This small molecule binds to this protein.
Small molecule (SMILES): CC(=O)N[C@H]1[C@H](O[C@H]2[C@H](O)[C@@H](NC(C)=O)CO[C@@H]2CO)O[C@H](CO)[C@@H](O)[C@@H]1O

Binding-site contacts:
Ligand atom C7 contacts residue ASN1132 of chain 1.B at 3.5 Å.
Ligand atom C1 contacts residue ASN1132 of chain 1.B at 1.4 Å.
Ligand atom N2 contacts residue ASN1132 of chain 1.B at 2.9 Å (h-bond).
Ligand atom C4 contacts residue ASN1132 of chain 1.B at 4.2 Å.
Ligand atom O7 contacts residue ASN1132 of chain 1.B at 3.8 Å.
Ligand atom O5 contacts residue ASN1132 of chain 1.B at 2.4 Å (h-bond).
Ligand atom C3 contacts residue ASN1132 of chain 1.B at 3.8 Å.
Ligand atom C2 contacts residue ASN1132 of chain 1.B at 2.4 Å.
Ligand atom C5 contacts residue ASN1132 of chain 1.B at 3.6 Å.

Sequence of chain 1.B:
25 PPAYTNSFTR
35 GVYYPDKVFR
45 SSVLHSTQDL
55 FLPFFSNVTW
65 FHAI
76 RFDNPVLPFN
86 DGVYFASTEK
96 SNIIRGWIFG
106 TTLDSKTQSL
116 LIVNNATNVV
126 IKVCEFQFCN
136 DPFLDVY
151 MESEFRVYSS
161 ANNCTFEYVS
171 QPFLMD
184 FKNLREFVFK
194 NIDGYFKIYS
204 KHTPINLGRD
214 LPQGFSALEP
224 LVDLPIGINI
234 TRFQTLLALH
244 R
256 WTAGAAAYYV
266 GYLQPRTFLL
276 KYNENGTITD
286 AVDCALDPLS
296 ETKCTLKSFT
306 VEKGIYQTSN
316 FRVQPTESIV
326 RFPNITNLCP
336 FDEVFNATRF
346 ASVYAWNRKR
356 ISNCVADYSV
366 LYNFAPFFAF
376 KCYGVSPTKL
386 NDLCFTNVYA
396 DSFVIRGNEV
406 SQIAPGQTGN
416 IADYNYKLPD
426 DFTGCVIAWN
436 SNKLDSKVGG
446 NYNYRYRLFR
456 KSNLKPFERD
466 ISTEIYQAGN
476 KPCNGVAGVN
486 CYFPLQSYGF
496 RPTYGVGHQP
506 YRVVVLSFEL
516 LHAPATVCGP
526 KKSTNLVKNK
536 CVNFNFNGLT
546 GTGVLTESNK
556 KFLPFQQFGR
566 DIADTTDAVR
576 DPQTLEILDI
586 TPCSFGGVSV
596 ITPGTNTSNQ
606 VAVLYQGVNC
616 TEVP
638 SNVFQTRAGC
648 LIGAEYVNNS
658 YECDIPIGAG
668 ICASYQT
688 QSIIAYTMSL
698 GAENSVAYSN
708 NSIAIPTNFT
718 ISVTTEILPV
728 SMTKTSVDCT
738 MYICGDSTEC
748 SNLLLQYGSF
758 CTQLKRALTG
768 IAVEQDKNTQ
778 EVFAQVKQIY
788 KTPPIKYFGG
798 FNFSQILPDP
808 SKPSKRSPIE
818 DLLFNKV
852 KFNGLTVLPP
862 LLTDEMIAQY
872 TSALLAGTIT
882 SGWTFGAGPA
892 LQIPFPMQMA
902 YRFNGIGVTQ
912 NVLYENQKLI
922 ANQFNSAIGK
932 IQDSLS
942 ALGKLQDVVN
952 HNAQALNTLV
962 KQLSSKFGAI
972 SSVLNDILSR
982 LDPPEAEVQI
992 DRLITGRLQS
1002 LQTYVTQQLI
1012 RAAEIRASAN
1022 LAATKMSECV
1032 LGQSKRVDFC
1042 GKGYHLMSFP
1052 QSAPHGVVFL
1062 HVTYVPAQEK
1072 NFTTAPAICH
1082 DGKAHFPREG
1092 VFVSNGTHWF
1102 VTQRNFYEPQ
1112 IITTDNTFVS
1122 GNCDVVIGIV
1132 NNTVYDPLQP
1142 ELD